This small molecule binds to this protein.
Small molecule (SMILES): C[C@H](O)COCC(COC[C@@H](C)O)(COC[C@@H](C)O)COC[C@@H](C)O

Binding-site contacts:
Ligand atom OAR contacts residue TRP106 of chain 2.A at 3.5 Å.
Ligand atom CAN contacts residue TRP106 of chain 2.A at 3.4 Å (hydrophobic).
Ligand atom CAN contacts residue LYS110 of chain 2.A at 4.1 Å.
Ligand atom OAG contacts residue GLN103 of chain 2.A at 4.2 Å.
Ligand atom OAV contacts residue LYS110 of chain 2.A at 2.9 Å (salt-bridge).
Ligand atom OAS contacts residue GLN103 of chain 2.A at 3.5 Å (h-bond).
Ligand atom CAC contacts residue TRP106 of chain 2.A at 3.6 Å (hydrophobic).
Ligand atom CAQ contacts residue GLU418 of chain 5.A at 4.2 Å.
Ligand atom CAB contacts residue GLU143 of chain 2.A at 3.8 Å.
Ligand atom OAG contacts residue LYS102 of chain 2.A at 4.0 Å.
Ligand atom CAP contacts residue GLU421 of chain 5.A at 4.2 Å.
Ligand atom OAS contacts residue TRP106 of chain 2.A at 4.1 Å.
Ligand atom CAT contacts residue GLN107 of chain 2.A at 4.4 Å.
Ligand atom CAE contacts residue LYS102 of chain 2.A at 4.3 Å.
Ligand atom CAW contacts residue LYS110 of chain 2.A at 4.0 Å.
Ligand atom CAM contacts residue TRP106 of chain 2.A at 4.3 Å (hydrophobic).
Ligand atom OAG contacts residue ASP99 of chain 2.A at 3.7 Å.
Ligand atom CAT contacts residue TRP106 of chain 2.A at 4.3 Å (hydrophobic).
Ligand atom CAE contacts residue GLN103 of chain 2.A at 4.1 Å.
Ligand atom CAI contacts residue GLU143 of chain 2.A at 4.0 Å.
Ligand atom CAU contacts residue LYS110 of chain 2.A at 3.6 Å.
Ligand atom OAR contacts residue TRP147 of chain 2.A at 4.3 Å.
Ligand atom CAX contacts residue LEU417 of chain 5.A at 4.4 Å (hydrophobic).
Ligand atom OAR contacts residue LYS110 of chain 2.A at 4.3 Å.
Ligand atom CAT contacts residue LYS110 of chain 2.A at 3.5 Å.
Ligand atom OAH contacts residue GLU143 of chain 2.A at 4.4 Å.
Ligand atom CAP contacts residue LYS110 of chain 2.A at 3.5 Å.
Ligand atom OAO contacts residue TRP106 of chain 2.A at 3.9 Å.
Ligand atom CAY contacts residue LYS110 of chain 2.A at 3.1 Å.
Ligand atom OAR contacts residue LEU417 of chain 5.A at 3.7 Å.
Ligand atom CAX contacts residue GLU418 of chain 5.A at 2.9 Å.
Ligand atom OAO contacts residue LYS110 of chain 2.A at 3.0 Å (salt-bridge).
Ligand atom OAS contacts residue GLN107 of chain 2.A at 3.6 Å (h-bond).

Sequence of chain 2.A:
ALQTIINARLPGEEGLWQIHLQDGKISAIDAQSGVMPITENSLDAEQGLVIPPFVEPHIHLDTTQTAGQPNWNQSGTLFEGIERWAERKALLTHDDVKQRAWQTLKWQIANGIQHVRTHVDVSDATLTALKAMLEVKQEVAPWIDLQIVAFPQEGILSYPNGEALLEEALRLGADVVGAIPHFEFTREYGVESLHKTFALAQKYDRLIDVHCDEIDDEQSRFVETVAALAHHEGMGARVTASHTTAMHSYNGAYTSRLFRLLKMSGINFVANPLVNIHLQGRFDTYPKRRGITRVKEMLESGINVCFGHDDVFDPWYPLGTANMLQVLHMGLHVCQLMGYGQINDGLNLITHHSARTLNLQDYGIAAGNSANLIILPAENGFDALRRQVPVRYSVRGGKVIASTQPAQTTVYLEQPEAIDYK

Sequence of chain 5.A:
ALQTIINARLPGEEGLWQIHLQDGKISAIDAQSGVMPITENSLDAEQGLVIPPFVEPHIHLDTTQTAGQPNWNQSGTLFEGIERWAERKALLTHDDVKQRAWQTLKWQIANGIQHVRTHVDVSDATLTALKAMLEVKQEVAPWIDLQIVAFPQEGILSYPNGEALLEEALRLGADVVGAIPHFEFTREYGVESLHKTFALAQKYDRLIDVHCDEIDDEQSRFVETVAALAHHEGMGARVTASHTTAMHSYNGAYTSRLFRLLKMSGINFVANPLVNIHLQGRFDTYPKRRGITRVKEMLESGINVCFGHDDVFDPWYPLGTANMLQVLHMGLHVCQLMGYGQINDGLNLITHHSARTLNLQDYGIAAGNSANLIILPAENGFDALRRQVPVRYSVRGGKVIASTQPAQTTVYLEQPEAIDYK